Binding-site contacts:
Ligand atom N contacts residue ASN181 of chain 1.G at 2.7 Å (h-bond).
Ligand atom C contacts residue LYS55 of chain 1.G at 3.4 Å.
Ligand atom O3P contacts residue ARG62 of chain 1.G at 2.6 Å (salt-bridge).
Ligand atom CA contacts residue LEU180 of chain 1.G at 3.8 Å (hydrophobic).
Ligand atom CB contacts residue GLU188 of chain 1.G at 3.8 Å.
Ligand atom O contacts residue LEU180 of chain 1.G at 3.6 Å.
Ligand atom CD2 contacts residue ASN232 of chain 1.G at 3.8 Å.
Ligand atom CD2 contacts residue TRP236 of chain 1.G at 3.3 Å (hydrophobic).
Ligand atom CA contacts residue ASN181 of chain 1.G at 3.5 Å.
Ligand atom CD1 contacts residue TYR187 of chain 1.G at 3.5 Å (hydrophobic).
Ligand atom O contacts residue LYS55 of chain 1.G at 3.7 Å.
Ligand atom O1P contacts residue ARG135 of chain 1.G at 2.8 Å (salt-bridge).
Ligand atom CB contacts residue ASN181 of chain 1.G at 3.2 Å.
Ligand atom O2P contacts residue FMT1 of chain 1.X at 3.1 Å.
Ligand atom O contacts residue VAL184 of chain 1.G at 3.6 Å.
Ligand atom CA contacts residue LYS55 of chain 1.G at 3.2 Å.
Ligand atom O3P contacts residue TYR136 of chain 1.G at 3.5 Å (h-bond).
Ligand atom O1P contacts residue TYR136 of chain 1.G at 2.5 Å (h-bond).
Ligand atom P contacts residue ARG135 of chain 1.G at 3.8 Å.
Ligand atom N contacts residue LEU180 of chain 1.G at 3.6 Å.
Ligand atom CB contacts residue LYS55 of chain 1.G at 3.7 Å.
Ligand atom CD2 contacts residue LEU228 of chain 1.G at 3.6 Å (hydrophobic).
Ligand atom O contacts residue FMT1 of chain 1.X at 3.6 Å (h-bond).
Ligand atom C contacts residue LEU180 of chain 1.G at 3.5 Å (hydrophobic).
Ligand atom O contacts residue LEU180 of chain 1.G at 3.5 Å.
Ligand atom O2P contacts residue ARG62 of chain 1.G at 3.0 Å (salt-bridge).
Ligand atom P contacts residue ARG62 of chain 1.G at 3.7 Å.
Ligand atom C contacts residue ASN181 of chain 1.G at 3.5 Å.
Ligand atom CG contacts residue ILE225 of chain 1.G at 3.8 Å (hydrophobic).
Ligand atom CB contacts residue LEU228 of chain 1.G at 3.8 Å (hydrophobic).
Ligand atom O2P contacts residue ARG135 of chain 1.G at 2.7 Å (salt-bridge).
Ligand atom CD1 contacts residue GLU188 of chain 1.G at 3.3 Å.
Ligand atom CB contacts residue LYS128 of chain 1.G at 3.8 Å.
Ligand atom O contacts residue LEU228 of chain 1.G at 3.8 Å.
Ligand atom N contacts residue ASN232 of chain 1.G at 3.3 Å (h-bond).
Ligand atom CB contacts residue ASN181 of chain 1.G at 3.4 Å.
Ligand atom CA contacts residue ASN181 of chain 1.G at 3.5 Å.
Ligand atom P contacts residue TYR136 of chain 1.G at 3.6 Å.
Ligand atom O contacts residue ASN232 of chain 1.G at 3.0 Å (h-bond).
Ligand atom CD contacts residue ILE225 of chain 1.G at 3.4 Å (hydrophobic).

The protein below binds the small molecule below.
Small molecule (SMILES): CC(C)C[C@H](N)C(=O)N[C@@H](Cc1ccccc1)C(=O)N[C@@H](COP(=O)(O)O)C(=O)N[C@@H](C)C(=O)N1CCC[C@H]1C=O

Sequence of chain 1.G:
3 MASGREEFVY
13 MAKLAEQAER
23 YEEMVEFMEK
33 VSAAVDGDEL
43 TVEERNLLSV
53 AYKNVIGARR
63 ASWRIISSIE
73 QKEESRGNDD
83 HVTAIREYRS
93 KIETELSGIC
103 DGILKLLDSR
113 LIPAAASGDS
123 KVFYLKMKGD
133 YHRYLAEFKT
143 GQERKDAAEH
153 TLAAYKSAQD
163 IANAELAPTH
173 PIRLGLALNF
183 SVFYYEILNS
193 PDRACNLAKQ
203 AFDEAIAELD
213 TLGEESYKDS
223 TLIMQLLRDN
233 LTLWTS